Sequence of chain 1.C:
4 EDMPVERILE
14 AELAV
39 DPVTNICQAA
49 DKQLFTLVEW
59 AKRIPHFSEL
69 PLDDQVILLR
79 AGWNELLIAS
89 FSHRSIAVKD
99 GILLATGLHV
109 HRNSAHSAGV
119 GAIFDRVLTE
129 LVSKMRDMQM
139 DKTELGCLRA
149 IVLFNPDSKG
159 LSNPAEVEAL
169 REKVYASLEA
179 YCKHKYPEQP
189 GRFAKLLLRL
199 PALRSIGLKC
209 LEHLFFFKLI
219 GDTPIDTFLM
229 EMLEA

This protein binds this small molecule.
Small molecule (SMILES): CC1=C(/C=C/C(C)=C\C=C\C(C)=C\C(=O)O)C(C)(C)CCC1

Binding-site contacts:
Ligand atom C12 contacts residue PHE89 of chain 1.C at 3.6 Å (hydrophobic).
Ligand atom C3 contacts residue ILE121 of chain 1.C at 3.9 Å (hydrophobic).
Ligand atom C17 contacts residue ILE44 of chain 1.C at 3.7 Å (hydrophobic).
Ligand atom C15 contacts residue GLN51 of chain 1.C at 3.7 Å.
Ligand atom C4 contacts residue ILE121 of chain 1.C at 3.6 Å (hydrophobic).
Ligand atom C16 contacts residue HIS211 of chain 1.C at 3.8 Å.
Ligand atom O2 contacts residue ALA103 of chain 1.C at 2.9 Å.
Ligand atom O1 contacts residue GLN51 of chain 1.C at 3.8 Å.
Ligand atom C20 contacts residue ILE44 of chain 1.C at 3.4 Å (hydrophobic).
Ligand atom C10 contacts residue ALA48 of chain 1.C at 3.8 Å (hydrophobic).
Ligand atom O1 contacts residue ARG92 of chain 1.C at 3.3 Å (salt-bridge).
Ligand atom C16 contacts residue LEU212 of chain 1.C at 4.0 Å (hydrophobic).
Ligand atom C18 contacts residue PHE89 of chain 1.C at 3.5 Å (hydrophobic).
Ligand atom C13 contacts residue ALA48 of chain 1.C at 4.0 Å (hydrophobic).
Ligand atom C11 contacts residue ALA48 of chain 1.C at 3.9 Å (hydrophobic).
Ligand atom C20 contacts residue PHE89 of chain 1.C at 3.8 Å (hydrophobic).
Ligand atom C12 contacts residue LEU85 of chain 1.C at 3.8 Å (hydrophobic).
Ligand atom C12 contacts residue ALA48 of chain 1.C at 3.9 Å (hydrophobic).
Ligand atom C7 contacts residue CYS208 of chain 1.C at 3.6 Å (hydrophobic).
Ligand atom C6 contacts residue CYS208 of chain 1.C at 3.9 Å (hydrophobic).
Ligand atom O1 contacts residue PHE89 of chain 1.C at 3.7 Å.
Ligand atom C19 contacts residue ILE86 of chain 1.C at 4.0 Å (hydrophobic).
Ligand atom O1 contacts residue LEU85 of chain 1.C at 3.6 Å.
Ligand atom C5 contacts residue CYS208 of chain 1.C at 4.1 Å (hydrophobic).
Ligand atom C14 contacts residue PHE89 of chain 1.C at 4.0 Å (hydrophobic).
Ligand atom O2 contacts residue ARG92 of chain 1.C at 2.7 Å (salt-bridge).
Ligand atom C13 contacts residue PHE89 of chain 1.C at 3.5 Å (hydrophobic).
Ligand atom C16 contacts residue CYS208 of chain 1.C at 3.4 Å (hydrophobic).
Ligand atom C15 contacts residue ARG92 of chain 1.C at 3.3 Å.
Ligand atom O2 contacts residue GLN51 of chain 1.C at 3.6 Å.
Ligand atom C11 contacts residue LEU85 of chain 1.C at 3.8 Å (hydrophobic).
Ligand atom C15 contacts residue PHE89 of chain 1.C at 3.8 Å (hydrophobic).
Ligand atom C14 contacts residue ALA47 of chain 1.C at 3.6 Å (hydrophobic).
Ligand atom O2 contacts residue PHE89 of chain 1.C at 4.0 Å.
Ligand atom C10 contacts residue ILE44 of chain 1.C at 4.0 Å (hydrophobic).
Ligand atom C2 contacts residue ILE121 of chain 1.C at 4.0 Å (hydrophobic).
Ligand atom C8 contacts residue ILE44 of chain 1.C at 3.9 Å (hydrophobic).
Ligand atom C15 contacts residue ALA103 of chain 1.C at 4.0 Å (hydrophobic).
Ligand atom C20 contacts residue LEU102 of chain 1.C at 4.0 Å (hydrophobic).
Ligand atom C11 contacts residue PHE89 of chain 1.C at 3.7 Å (hydrophobic).